Binding-site contacts:
Ligand atom O contacts residue TYR54 of chain 2.A at 3.3 Å (h-bond).
Ligand atom C3 contacts residue HIS41 of chain 2.A at 3.4 Å.
Ligand atom C12 contacts residue MET49 of chain 2.A at 3.8 Å (hydrophobic).
Ligand atom C13 contacts residue MET49 of chain 2.A at 3.6 Å (hydrophobic).
Ligand atom N3 contacts residue PHE140 of chain 2.A at 3.6 Å.
Ligand atom O1 contacts residue GLU166 of chain 2.A at 3.1 Å (salt-bridge).
Ligand atom C1 contacts residue TYR54 of chain 2.A at 3.7 Å (hydrophobic).
Ligand atom C3 contacts residue HIS164 of chain 2.A at 3.8 Å.
Ligand atom N2 contacts residue CYS145 of chain 2.A at 3.8 Å.
Ligand atom C8 contacts residue GLU166 of chain 2.A at 3.7 Å.
Ligand atom O1 contacts residue HIS164 of chain 2.A at 3.8 Å.
Ligand atom N3 contacts residue SER144 of chain 2.A at 3.9 Å.
Ligand atom C8 contacts residue PHE140 of chain 2.A at 3.1 Å (hydrophobic).
Ligand atom C contacts residue MET49 of chain 2.A at 3.4 Å (hydrophobic).
Ligand atom C7 contacts residue CYS145 of chain 2.A at 3.7 Å (hydrophobic).
Ligand atom C8 contacts residue LEU141 of chain 2.A at 3.8 Å (hydrophobic).
Ligand atom C10 contacts residue ASN142 of chain 2.A at 4.0 Å.
Ligand atom C contacts residue HIS41 of chain 2.A at 3.3 Å.
Ligand atom N3 contacts residue HIS163 of chain 2.A at 2.8 Å (h-bond).
Ligand atom O1 contacts residue MET165 of chain 2.A at 3.3 Å.
Ligand atom N3 contacts residue GLU166 of chain 2.A at 3.8 Å.
Ligand atom C9 contacts residue GLU166 of chain 2.A at 3.6 Å.
Ligand atom C1 contacts residue ASP187 of chain 2.A at 3.8 Å.
Ligand atom C7 contacts residue GLU166 of chain 2.A at 3.8 Å.
Ligand atom C11 contacts residue ASN142 of chain 2.A at 3.9 Å.
Ligand atom C2 contacts residue HIS41 of chain 2.A at 3.5 Å.
Ligand atom C contacts residue TYR54 of chain 2.A at 3.8 Å (hydrophobic).
Ligand atom C9 contacts residue LEU141 of chain 2.A at 3.6 Å (hydrophobic).
Ligand atom C9 contacts residue ASN142 of chain 2.A at 3.8 Å.
Ligand atom C13 contacts residue GLN189 of chain 2.A at 3.8 Å.
Ligand atom C9 contacts residue PHE140 of chain 2.A at 3.6 Å (hydrophobic).
Ligand atom C contacts residue CYS44 of chain 2.A at 3.5 Å (hydrophobic).
Ligand atom C1 contacts residue MET49 of chain 2.A at 3.7 Å (hydrophobic).
Ligand atom C12 contacts residue GLN189 of chain 2.A at 3.8 Å.
Ligand atom O contacts residue ASP187 of chain 2.A at 2.9 Å (salt-bridge).
Ligand atom O contacts residue ARG188 of chain 2.A at 3.5 Å.
Ligand atom O contacts residue MET49 of chain 2.A at 3.1 Å (h-bond).
Ligand atom O contacts residue PRO52 of chain 2.A at 3.5 Å.
Ligand atom N contacts residue MET49 of chain 2.A at 4.0 Å.
Ligand atom C7 contacts residue HIS163 of chain 2.A at 3.4 Å.

The protein below binds the small molecule below.
Small molecule (SMILES): CC(=O)N1CCN(CC(=O)Nc2cnccc2C)CC1

Sequence of chain 2.A:
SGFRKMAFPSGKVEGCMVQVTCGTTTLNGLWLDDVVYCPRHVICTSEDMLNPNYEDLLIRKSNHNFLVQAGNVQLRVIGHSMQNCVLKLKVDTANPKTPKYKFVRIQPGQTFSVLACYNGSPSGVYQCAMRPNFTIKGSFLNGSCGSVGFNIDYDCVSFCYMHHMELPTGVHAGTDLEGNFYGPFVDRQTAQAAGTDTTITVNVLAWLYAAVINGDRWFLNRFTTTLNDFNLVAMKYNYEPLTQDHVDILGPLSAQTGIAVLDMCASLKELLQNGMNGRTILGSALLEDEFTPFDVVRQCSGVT